Sequence of chain 1.D:
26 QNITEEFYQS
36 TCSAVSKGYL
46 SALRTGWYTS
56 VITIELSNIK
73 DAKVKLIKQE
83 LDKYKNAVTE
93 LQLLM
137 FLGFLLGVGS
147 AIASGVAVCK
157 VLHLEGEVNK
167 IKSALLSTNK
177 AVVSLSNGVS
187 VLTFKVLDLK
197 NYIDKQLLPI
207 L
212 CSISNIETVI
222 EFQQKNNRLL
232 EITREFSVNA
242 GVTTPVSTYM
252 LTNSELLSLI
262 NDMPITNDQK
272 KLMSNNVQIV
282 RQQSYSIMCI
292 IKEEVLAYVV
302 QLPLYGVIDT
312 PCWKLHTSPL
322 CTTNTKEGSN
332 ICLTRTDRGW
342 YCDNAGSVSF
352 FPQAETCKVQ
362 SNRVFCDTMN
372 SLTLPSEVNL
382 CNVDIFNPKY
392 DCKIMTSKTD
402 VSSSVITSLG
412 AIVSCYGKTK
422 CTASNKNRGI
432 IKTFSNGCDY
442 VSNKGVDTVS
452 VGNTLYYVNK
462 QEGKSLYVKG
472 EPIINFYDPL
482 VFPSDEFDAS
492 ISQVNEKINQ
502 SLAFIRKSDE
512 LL

Binding-site contacts:
Ligand atom C3 contacts residue ASN500 of chain 1.D at 3.9 Å.
Ligand atom C2 contacts residue ASN500 of chain 1.D at 2.6 Å.
Ligand atom C5 contacts residue ASN500 of chain 1.D at 3.6 Å.
Ligand atom C7 contacts residue ASN500 of chain 1.D at 3.4 Å.
Ligand atom C7 contacts residue ASN496 of chain 1.D at 4.3 Å.
Ligand atom O4 contacts residue ASN500 of chain 1.D at 4.5 Å.
Ligand atom C7 contacts residue GLU497 of chain 1.D at 4.3 Å.
Ligand atom C2 contacts residue ASN496 of chain 1.D at 4.4 Å.
Ligand atom O3 contacts residue ASN500 of chain 1.D at 4.4 Å.
Ligand atom N2 contacts residue GLU497 of chain 1.D at 4.4 Å.
Ligand atom C8 contacts residue GLU497 of chain 1.D at 3.6 Å.
Ligand atom C8 contacts residue SER493 of chain 1.D at 3.7 Å.
Ligand atom O5 contacts residue ASN500 of chain 1.D at 2.4 Å (h-bond).
Ligand atom C4 contacts residue ASN500 of chain 1.D at 4.2 Å.
Ligand atom C1 contacts residue ASN500 of chain 1.D at 1.5 Å.
Ligand atom N2 contacts residue ASN496 of chain 1.D at 3.8 Å.
Ligand atom C1 contacts residue ASN496 of chain 1.D at 3.8 Å.
Ligand atom N2 contacts residue ASN500 of chain 1.D at 3.1 Å (h-bond).
Ligand atom C8 contacts residue ASN496 of chain 1.D at 3.7 Å.
Ligand atom O4 contacts residue ASN496 of chain 1.D at 3.8 Å.
Ligand atom O7 contacts residue ASN500 of chain 1.D at 3.1 Å (h-bond).

This protein binds this small molecule.
Small molecule (SMILES): CC(=O)N[C@@H]1[C@@H](O)[C@H](O)[C@@H](CO)O[C@H]1O